Sequence of chain 1.B:
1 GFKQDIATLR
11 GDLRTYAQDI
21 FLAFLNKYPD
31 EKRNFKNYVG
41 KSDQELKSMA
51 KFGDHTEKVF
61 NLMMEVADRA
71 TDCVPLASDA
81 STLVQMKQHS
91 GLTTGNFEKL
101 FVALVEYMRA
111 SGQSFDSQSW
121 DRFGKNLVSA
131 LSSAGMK

The protein below binds the small molecule below.
Small molecule (SMILES): Oc1ccc(Br)cc1

Binding-site contacts:
Ligand atom C6 contacts residue THR93 of chain 1.B at 3.5 Å.
Ligand atom C4 contacts residue FDE1 of chain 1.H at 3.3 Å.
Ligand atom BR4 contacts residue FDE1 of chain 1.H at 3.4 Å.
Ligand atom C3 contacts residue GLU31 of chain 1.B at 4.3 Å.
Ligand atom C2 contacts residue ASN34 of chain 1.B at 4.1 Å.
Ligand atom C3 contacts residue PHE35 of chain 1.B at 4.0 Å (hydrophobic).
Ligand atom C2 contacts residue LEU92 of chain 1.B at 4.1 Å (hydrophobic).
Ligand atom C6 contacts residue FDE1 of chain 1.H at 4.2 Å.
Ligand atom C2 contacts residue ASN96 of chain 1.B at 3.6 Å.
Ligand atom O1 contacts residue GLY91 of chain 1.B at 4.0 Å.
Ligand atom C1 contacts residue THR93 of chain 1.B at 4.0 Å.
Ligand atom O1 contacts residue ASN96 of chain 1.B at 3.0 Å (h-bond).
Ligand atom C3 contacts residue FDE1 of chain 1.H at 4.1 Å.
Ligand atom C5 contacts residue PHE97 of chain 1.B at 3.7 Å (hydrophobic).
Ligand atom C3 contacts residue ASN96 of chain 1.B at 4.1 Å.
Ligand atom C1 contacts residue LEU92 of chain 1.B at 3.6 Å (hydrophobic).
Ligand atom C5 contacts residue LEU92 of chain 1.B at 4.3 Å (hydrophobic).
Ligand atom C2 contacts residue FDE1 of chain 1.H at 4.2 Å.
Ligand atom C1 contacts residue ASN96 of chain 1.B at 3.1 Å.
Ligand atom O1 contacts residue THR93 of chain 1.B at 3.1 Å (h-bond).
Ligand atom BR4 contacts residue PHE24 of chain 1.B at 4.1 Å.
Ligand atom C5 contacts residue FDE1 of chain 1.H at 3.4 Å.
Ligand atom O1 contacts residue LEU92 of chain 1.B at 3.4 Å.
Ligand atom C6 contacts residue ASN96 of chain 1.B at 3.2 Å.
Ligand atom C5 contacts residue ASN96 of chain 1.B at 3.8 Å.
Ligand atom C6 contacts residue LEU92 of chain 1.B at 3.7 Å (hydrophobic).
Ligand atom C4 contacts residue ASN96 of chain 1.B at 4.2 Å.
Ligand atom C6 contacts residue PHE97 of chain 1.B at 3.7 Å (hydrophobic).
Ligand atom BR4 contacts residue PHE21 of chain 1.B at 3.8 Å.
Ligand atom C2 contacts residue GLU31 of chain 1.B at 4.2 Å.
Ligand atom BR4 contacts residue LEU100 of chain 1.B at 3.8 Å.